Sequence of chain 1.B:
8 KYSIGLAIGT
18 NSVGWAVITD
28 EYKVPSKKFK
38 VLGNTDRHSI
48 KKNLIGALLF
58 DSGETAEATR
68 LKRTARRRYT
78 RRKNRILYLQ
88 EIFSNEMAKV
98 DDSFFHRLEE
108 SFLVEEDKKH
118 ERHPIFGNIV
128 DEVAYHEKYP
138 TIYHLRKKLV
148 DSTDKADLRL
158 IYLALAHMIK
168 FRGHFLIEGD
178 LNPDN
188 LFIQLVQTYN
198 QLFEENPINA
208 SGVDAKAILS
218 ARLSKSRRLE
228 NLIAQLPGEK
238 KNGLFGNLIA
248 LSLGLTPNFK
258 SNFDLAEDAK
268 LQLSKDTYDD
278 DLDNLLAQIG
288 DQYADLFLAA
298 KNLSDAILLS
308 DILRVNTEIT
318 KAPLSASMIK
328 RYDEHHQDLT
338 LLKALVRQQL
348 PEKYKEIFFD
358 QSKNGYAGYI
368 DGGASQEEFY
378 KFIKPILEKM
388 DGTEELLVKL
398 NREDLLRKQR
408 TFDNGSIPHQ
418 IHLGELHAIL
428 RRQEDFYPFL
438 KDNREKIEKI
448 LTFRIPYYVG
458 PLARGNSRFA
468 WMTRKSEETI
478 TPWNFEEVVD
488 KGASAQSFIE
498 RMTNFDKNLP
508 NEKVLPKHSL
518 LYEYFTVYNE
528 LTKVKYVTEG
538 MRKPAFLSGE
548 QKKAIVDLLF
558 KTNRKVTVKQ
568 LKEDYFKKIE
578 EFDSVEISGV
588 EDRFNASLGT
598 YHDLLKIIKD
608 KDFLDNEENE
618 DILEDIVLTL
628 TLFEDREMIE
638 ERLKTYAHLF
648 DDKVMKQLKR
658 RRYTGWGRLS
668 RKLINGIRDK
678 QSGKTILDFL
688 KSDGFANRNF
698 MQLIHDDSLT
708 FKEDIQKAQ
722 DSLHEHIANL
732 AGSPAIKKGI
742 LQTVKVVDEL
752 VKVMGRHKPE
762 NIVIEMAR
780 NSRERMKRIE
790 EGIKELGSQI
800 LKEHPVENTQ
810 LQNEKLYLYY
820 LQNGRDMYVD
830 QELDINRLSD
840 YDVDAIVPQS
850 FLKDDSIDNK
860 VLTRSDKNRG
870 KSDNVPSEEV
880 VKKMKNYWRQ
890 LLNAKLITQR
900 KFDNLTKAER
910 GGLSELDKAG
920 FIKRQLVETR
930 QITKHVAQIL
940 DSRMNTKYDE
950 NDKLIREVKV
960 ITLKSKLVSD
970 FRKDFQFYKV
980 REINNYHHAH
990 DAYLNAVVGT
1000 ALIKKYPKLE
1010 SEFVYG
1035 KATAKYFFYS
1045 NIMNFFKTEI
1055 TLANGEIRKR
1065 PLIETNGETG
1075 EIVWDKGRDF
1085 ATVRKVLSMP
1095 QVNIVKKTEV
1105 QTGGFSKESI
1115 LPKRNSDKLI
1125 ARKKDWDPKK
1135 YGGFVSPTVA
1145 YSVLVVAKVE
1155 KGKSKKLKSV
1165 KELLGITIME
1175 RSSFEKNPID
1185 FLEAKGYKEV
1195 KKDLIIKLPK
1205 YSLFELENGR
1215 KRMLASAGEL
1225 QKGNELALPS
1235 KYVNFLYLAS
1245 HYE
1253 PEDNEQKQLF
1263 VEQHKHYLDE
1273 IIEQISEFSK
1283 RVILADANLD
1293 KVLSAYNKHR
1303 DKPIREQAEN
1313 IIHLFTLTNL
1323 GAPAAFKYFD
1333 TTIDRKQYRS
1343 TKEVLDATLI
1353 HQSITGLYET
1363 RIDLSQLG

This small molecule binds to this protein.
Small molecule (SMILES): Cc1cn([C@H]2C[C@H](O[P](=O)(O)OC[C@H]3O[C@@H](n4cnc5c(=O)nc(N)[nH]c54)C[C@@H]3O[P](=O)(O)OC[C@H]3O[C@@H](n4cnc5c(N)ncnc54)C[C@@H]3O[P](=O)(O)OC[C@H]3O[C@@H](n4cnc5c(=O)nc(N)[nH]c54)C[C@@H]3O[P](=O)(O)OC[C@H]3O[C@@H](n4cnc5c(N)ncnc54)C[C@@H]3O[P](=O)(O)OC[C@H]3O[C@@H](n4cc(C)c(=O)[nH]c4=O)C[C@@H]3O[P](=O)(O)OC[C@H]3O[C@@H](n4cc(C)c(=O)[nH]c4=O)C[C@@H]3O[P](=O)(O)OC[C@H]3O[C@@H](n4cnc5c(=O)nc(N)[nH]c54)C[C@@H]3O)[C@@H](CO)O2)c(=O)[nH]c1=O

Binding-site contacts:
Ligand atom C5' contacts residue ALA1219 of chain 1.B at 3.6 Å (hydrophobic).
Ligand atom OP1 contacts residue ARG1118 of chain 1.B at 2.4 Å (salt-bridge).
Ligand atom C7 contacts residue ARG1337 of chain 1.B at 3.6 Å.
Ligand atom C6 contacts residue ARG1337 of chain 1.B at 3.5 Å.
Ligand atom O6 contacts residue ARG1341 of chain 1.B at 2.8 Å (salt-bridge).
Ligand atom N2 contacts residue LYS1111 of chain 1.B at 3.0 Å (salt-bridge).
Ligand atom OP1 contacts residue LYS1204 of chain 1.B at 2.7 Å (salt-bridge).
Ligand atom P contacts residue ARG1118 of chain 1.B at 3.2 Å.
Ligand atom OP2 contacts residue SER1220 of chain 1.B at 2.5 Å (h-bond).
Ligand atom OP2 contacts residue ALA1219 of chain 1.B at 3.5 Å.
Ligand atom C6 contacts residue ARG1337 of chain 1.B at 3.8 Å.
Ligand atom N7 contacts residue GLN1339 of chain 1.B at 3.5 Å (h-bond).
Ligand atom N7 contacts residue ARG1341 of chain 1.B at 2.9 Å (salt-bridge).
Ligand atom OP1 contacts residue SER1220 of chain 1.B at 3.7 Å.
Ligand atom OP2 contacts residue GLN1225 of chain 1.B at 2.9 Å (h-bond).
Ligand atom O6 contacts residue ARG1337 of chain 1.B at 2.8 Å (salt-bridge).
Ligand atom OP2 contacts residue LYS1122 of chain 1.B at 3.5 Å.
Ligand atom OP1 contacts residue SER1120 of chain 1.B at 3.2 Å (h-bond).
Ligand atom O3' contacts residue ARG1118 of chain 1.B at 2.8 Å (salt-bridge).
Ligand atom P contacts residue SER1220 of chain 1.B at 3.5 Å.
Ligand atom OP1 contacts residue GLN1225 of chain 1.B at 3.4 Å (h-bond).
Ligand atom OP2 contacts residue SER1120 of chain 1.B at 3.5 Å (h-bond).
Ligand atom C5' contacts residue ARG1118 of chain 1.B at 3.6 Å.
Ligand atom P contacts residue LYS1204 of chain 1.B at 3.6 Å.
Ligand atom N6 contacts residue GLN1339 of chain 1.B at 2.9 Å (h-bond).
Ligand atom N9 contacts residue ARG1341 of chain 1.B at 3.8 Å.
Ligand atom N7 contacts residue ARG1341 of chain 1.B at 3.4 Å (salt-bridge).
Ligand atom N7 contacts residue GLN1339 of chain 1.B at 3.2 Å (h-bond).
Ligand atom C8 contacts residue ARG1341 of chain 1.B at 3.6 Å.
Ligand atom C2' contacts residue ARG1341 of chain 1.B at 3.7 Å.
Ligand atom N6 contacts residue ARG1337 of chain 1.B at 3.4 Å (salt-bridge).
Ligand atom C8 contacts residue GLN1339 of chain 1.B at 3.6 Å.
Ligand atom OP2 contacts residue LYS1122 of chain 1.B at 3.7 Å.
Ligand atom C5 contacts residue ARG1341 of chain 1.B at 3.6 Å.
Ligand atom O5' contacts residue ALA1219 of chain 1.B at 3.8 Å.
Ligand atom C2' contacts residue GLU1223 of chain 1.B at 3.2 Å.
Ligand atom O5' contacts residue LYS1204 of chain 1.B at 3.3 Å (salt-bridge).
Ligand atom N7 contacts residue ARG1337 of chain 1.B at 3.3 Å (salt-bridge).
Ligand atom P contacts residue GLN1225 of chain 1.B at 3.6 Å.
Ligand atom C5 contacts residue ARG1337 of chain 1.B at 3.5 Å.